A protein and the small-molecule ligand that binds it are described below.
Small molecule (SMILES): CC(=O)N[C@@H]1[C@@H](O)[C@H](O)[C@@H](CO)O[C@H]1O

Sequence of chain 1.B:
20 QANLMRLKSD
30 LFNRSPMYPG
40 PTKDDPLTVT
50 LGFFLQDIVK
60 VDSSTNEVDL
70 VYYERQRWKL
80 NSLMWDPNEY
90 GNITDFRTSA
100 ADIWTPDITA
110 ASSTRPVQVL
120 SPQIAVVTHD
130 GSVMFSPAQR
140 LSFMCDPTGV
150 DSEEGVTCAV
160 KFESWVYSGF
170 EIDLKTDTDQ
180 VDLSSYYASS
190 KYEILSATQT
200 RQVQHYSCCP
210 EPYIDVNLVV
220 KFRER

Sequence of chain 1.C:
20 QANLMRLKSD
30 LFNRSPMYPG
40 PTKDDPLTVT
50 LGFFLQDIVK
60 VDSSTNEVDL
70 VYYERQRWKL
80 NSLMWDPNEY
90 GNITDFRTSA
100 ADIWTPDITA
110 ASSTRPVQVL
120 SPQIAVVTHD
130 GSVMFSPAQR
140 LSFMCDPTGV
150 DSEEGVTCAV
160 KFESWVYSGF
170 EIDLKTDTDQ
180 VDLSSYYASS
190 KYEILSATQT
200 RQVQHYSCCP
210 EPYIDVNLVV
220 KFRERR

Binding-site contacts:
Ligand atom O5 contacts residue ASN91 of chain 1.C at 2.4 Å (h-bond).
Ligand atom N2 contacts residue ASN91 of chain 1.C at 2.9 Å (h-bond).
Ligand atom C8 contacts residue GLY90 of chain 1.C at 3.8 Å.
Ligand atom C5 contacts residue ASN91 of chain 1.C at 3.7 Å.
Ligand atom O7 contacts residue ASN91 of chain 1.C at 4.0 Å.
Ligand atom O7 contacts residue ASP43 of chain 1.B at 3.7 Å.
Ligand atom C3 contacts residue ASN91 of chain 1.C at 3.7 Å.
Ligand atom O7 contacts residue GLY90 of chain 1.C at 4.3 Å.
Ligand atom C7 contacts residue GLY90 of chain 1.C at 4.1 Å.
Ligand atom C1 contacts residue ASN91 of chain 1.C at 1.4 Å.
Ligand atom C2 contacts residue ASN91 of chain 1.C at 2.4 Å.
Ligand atom C4 contacts residue ASN91 of chain 1.C at 4.2 Å.
Ligand atom C7 contacts residue ASN91 of chain 1.C at 3.7 Å.